Binding-site contacts:
Ligand atom O2 contacts residue PHE218 of chain 1.B at 3.5 Å.
Ligand atom O2 contacts residue CO1 of chain 1.H at 2.0 Å.
Ligand atom O1 contacts residue MSE159 of chain 1.B at 4.0 Å.
Ligand atom O3 contacts residue MSE159 of chain 1.B at 4.1 Å.
Ligand atom C4' contacts residue ALA204 of chain 1.B at 3.6 Å (hydrophobic).
Ligand atom C2 contacts residue MSE159 of chain 1.B at 3.9 Å.
Ligand atom C2' contacts residue MSE159 of chain 1.B at 3.7 Å.
Ligand atom C1 contacts residue TYR223 of chain 1.B at 3.4 Å (hydrophobic).
Ligand atom O3 contacts residue GLN168 of chain 1.B at 2.9 Å (h-bond).
Ligand atom O1 contacts residue TYR223 of chain 1.B at 2.5 Å (h-bond).
Ligand atom O2 contacts residue GLN168 of chain 1.B at 3.1 Å (h-bond).
Ligand atom O3 contacts residue CO1 of chain 1.H at 2.3 Å.
Ligand atom C3 contacts residue MSE159 of chain 1.B at 3.8 Å.
Ligand atom C2 contacts residue GLN168 of chain 1.B at 3.4 Å.
Ligand atom O3 contacts residue HIS162 of chain 1.B at 3.0 Å.
Ligand atom C1 contacts residue PHE218 of chain 1.B at 3.8 Å (hydrophobic).
Ligand atom O1 contacts residue LEU131 of chain 1.B at 3.8 Å.
Ligand atom O3 contacts residue HIS202 of chain 1.B at 3.3 Å (h-bond).
Ligand atom C1 contacts residue GLN168 of chain 1.B at 3.7 Å.
Ligand atom C4' contacts residue ILE152 of chain 1.B at 4.1 Å (hydrophobic).
Ligand atom O1 contacts residue PHE218 of chain 1.B at 3.8 Å.
Ligand atom O2 contacts residue HIS162 of chain 1.B at 3.0 Å (h-bond).
Ligand atom O2 contacts residue HIS164 of chain 1.B at 3.0 Å (h-bond).
Ligand atom O2 contacts residue ARG222 of chain 1.B at 3.9 Å.
Ligand atom C2 contacts residue CO1 of chain 1.H at 2.9 Å.
Ligand atom C1 contacts residue CO1 of chain 1.H at 2.8 Å.
Ligand atom O1 contacts residue MSE148 of chain 1.B at 3.8 Å.
Ligand atom C5' contacts residue ILE152 of chain 1.B at 3.6 Å (hydrophobic).
Ligand atom C3 contacts residue GLN168 of chain 1.B at 4.1 Å.
Ligand atom C2' contacts residue GLN168 of chain 1.B at 3.7 Å.
Ligand atom C5' contacts residue SER214 of chain 1.B at 4.1 Å.
Ligand atom C1 contacts residue HIS162 of chain 1.B at 3.5 Å.
Ligand atom C1 contacts residue MSE159 of chain 1.B at 3.8 Å.
Ligand atom C1' contacts residue GLN168 of chain 1.B at 4.1 Å.
Ligand atom C2 contacts residue HIS162 of chain 1.B at 3.5 Å.
Ligand atom C3' contacts residue ALA204 of chain 1.B at 3.9 Å (hydrophobic).
Ligand atom C3 contacts residue MSE148 of chain 1.B at 3.7 Å.
Ligand atom O1 contacts residue CO1 of chain 1.H at 4.0 Å.
Ligand atom C1' contacts residue MSE159 of chain 1.B at 3.7 Å.
Ligand atom O2 contacts residue TYR223 of chain 1.B at 3.6 Å.

Sequence of chain 1.B:
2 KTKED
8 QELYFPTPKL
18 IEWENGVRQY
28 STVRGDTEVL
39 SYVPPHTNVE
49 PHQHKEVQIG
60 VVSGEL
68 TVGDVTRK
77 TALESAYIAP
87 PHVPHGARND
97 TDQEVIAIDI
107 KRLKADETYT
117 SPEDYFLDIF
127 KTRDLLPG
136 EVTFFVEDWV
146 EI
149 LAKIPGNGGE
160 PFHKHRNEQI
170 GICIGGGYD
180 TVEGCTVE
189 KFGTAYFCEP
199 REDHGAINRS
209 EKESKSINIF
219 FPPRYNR

A small-molecule ligand and the protein it binds are described below.
Small molecule (SMILES): O=C(O)C(=O)Cc1ccccc1